Sequence of chain 1.A:
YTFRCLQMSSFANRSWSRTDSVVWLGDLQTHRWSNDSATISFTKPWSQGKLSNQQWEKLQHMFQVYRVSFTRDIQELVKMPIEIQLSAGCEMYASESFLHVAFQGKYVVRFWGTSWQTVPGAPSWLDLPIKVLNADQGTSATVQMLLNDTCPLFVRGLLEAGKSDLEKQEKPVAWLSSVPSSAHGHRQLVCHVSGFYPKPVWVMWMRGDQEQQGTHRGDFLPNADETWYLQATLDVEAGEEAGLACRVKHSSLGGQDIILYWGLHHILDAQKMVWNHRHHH

Binding-site contacts:
Ligand atom C3 contacts residue ASN20 of chain 1.A at 3.9 Å.
Ligand atom O6 contacts residue ALA19 of chain 1.A at 3.8 Å.
Ligand atom C6 contacts residue ALA19 of chain 1.A at 3.8 Å (hydrophobic).
Ligand atom O7 contacts residue ASN20 of chain 1.A at 3.8 Å.
Ligand atom O5 contacts residue ALA19 of chain 1.A at 3.8 Å.
Ligand atom C5 contacts residue ALA19 of chain 1.A at 4.3 Å (hydrophobic).
Ligand atom C1 contacts residue ALA19 of chain 1.A at 4.4 Å (hydrophobic).
Ligand atom C4 contacts residue ASN20 of chain 1.A at 4.2 Å.
Ligand atom C5 contacts residue TRP23 of chain 1.A at 4.0 Å (hydrophobic).
Ligand atom C1 contacts residue ASN20 of chain 1.A at 1.4 Å.
Ligand atom N2 contacts residue ASN20 of chain 1.A at 3.3 Å (h-bond).
Ligand atom C6 contacts residue ASN20 of chain 1.A at 3.7 Å.
Ligand atom C5 contacts residue ASN20 of chain 1.A at 3.5 Å.
Ligand atom O5 contacts residue ASN20 of chain 1.A at 2.4 Å (h-bond).
Ligand atom C7 contacts residue ASN20 of chain 1.A at 3.8 Å.
Ligand atom C1 contacts residue TRP23 of chain 1.A at 4.0 Å (hydrophobic).
Ligand atom O5 contacts residue TRP23 of chain 1.A at 3.2 Å.
Ligand atom C2 contacts residue ASN20 of chain 1.A at 2.7 Å.

The protein below binds the small molecule below.
Small molecule (SMILES): CC(=O)N[C@@H]1[C@@H](O)[C@H](O)[C@@H](CO)O[C@H]1O